This small molecule binds to this protein.
Small molecule (SMILES): CC(=O)N[C@@H]1[C@@H](O)[C@H](O)[C@@H](CO)O[C@H]1O

Sequence of chain 58.B:
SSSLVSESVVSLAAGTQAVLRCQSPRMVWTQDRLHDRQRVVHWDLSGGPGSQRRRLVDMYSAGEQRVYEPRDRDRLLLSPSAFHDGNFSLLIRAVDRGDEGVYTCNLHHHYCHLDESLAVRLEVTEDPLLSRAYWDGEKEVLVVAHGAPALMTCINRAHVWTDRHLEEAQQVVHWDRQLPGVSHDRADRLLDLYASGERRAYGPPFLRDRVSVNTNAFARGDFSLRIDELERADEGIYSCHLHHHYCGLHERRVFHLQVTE

Binding-site contacts:
Ligand atom O6 contacts residue LEU151 of chain 58.B at 3.4 Å.
Ligand atom C1 contacts residue SER89 of chain 58.B at 4.5 Å.
Ligand atom O7 contacts residue ASP85 of chain 58.B at 4.3 Å.
Ligand atom O4 contacts residue LEU151 of chain 58.B at 3.7 Å.
Ligand atom C2 contacts residue ASN87 of chain 58.B at 2.4 Å.
Ligand atom C5 contacts residue LEU151 of chain 58.B at 4.1 Å (hydrophobic).
Ligand atom C4 contacts residue ASN87 of chain 58.B at 4.2 Å.
Ligand atom N2 contacts residue ASN87 of chain 58.B at 2.9 Å (h-bond).
Ligand atom O5 contacts residue SER89 of chain 58.B at 4.1 Å.
Ligand atom O7 contacts residue ASN87 of chain 58.B at 3.9 Å.
Ligand atom C3 contacts residue ASN87 of chain 58.B at 3.7 Å.
Ligand atom C5 contacts residue SER89 of chain 58.B at 4.3 Å.
Ligand atom C6 contacts residue LEU151 of chain 58.B at 3.8 Å (hydrophobic).
Ligand atom C1 contacts residue ASN87 of chain 58.B at 1.4 Å.
Ligand atom C4 contacts residue LEU151 of chain 58.B at 4.4 Å (hydrophobic).
Ligand atom C5 contacts residue ASN87 of chain 58.B at 3.7 Å.
Ligand atom C7 contacts residue ASN87 of chain 58.B at 3.6 Å.
Ligand atom O5 contacts residue SER79 of chain 58.B at 4.4 Å.
Ligand atom O5 contacts residue ASN87 of chain 58.B at 2.3 Å (h-bond).